Binding-site contacts:
Ligand atom N10 contacts residue GLU293 of chain 1.D at 3.3 Å (salt-bridge).
Ligand atom C16 contacts residue MET290 of chain 1.D at 3.5 Å (hydrophobic).
Ligand atom N15 contacts residue GLY339 of chain 1.D at 2.8 Å (h-bond).
Ligand atom N07 contacts residue GLY339 of chain 1.D at 3.1 Å (h-bond).
Ligand atom N12 contacts residue GLY295 of chain 1.D at 3.0 Å (h-bond).
Ligand atom O27 contacts residue MET341 of chain 1.D at 3.5 Å.
Ligand atom O01 contacts residue GLY339 of chain 1.D at 3.6 Å.
Ligand atom C26 contacts residue ILE288 of chain 1.D at 3.5 Å (hydrophobic).
Ligand atom C11 contacts residue GLU293 of chain 1.D at 3.6 Å.
Ligand atom N12 contacts residue MET290 of chain 1.D at 3.0 Å (h-bond).
Ligand atom O01 contacts residue ASP340 of chain 1.D at 3.5 Å.
Ligand atom C29 contacts residue GLY339 of chain 1.D at 3.2 Å.
Ligand atom C20 contacts residue SER242 of chain 1.D at 3.6 Å.
Ligand atom C05 contacts residue GLN292 of chain 1.D at 3.6 Å.
Ligand atom CL24 contacts residue PHE243 of chain 1.D at 3.4 Å.
Ligand atom C21 contacts residue SER242 of chain 1.D at 3.3 Å.
Ligand atom F22 contacts residue SER242 of chain 1.D at 3.0 Å.
Ligand atom CL24 contacts residue ASN244 of chain 1.D at 3.5 Å.
Ligand atom C08 contacts residue GLY339 of chain 1.D at 3.5 Å.
Ligand atom N12 contacts residue GLU293 of chain 1.D at 3.4 Å (salt-bridge).
Ligand atom C02 contacts residue GLY339 of chain 1.D at 3.4 Å.
Ligand atom C19 contacts residue ASN289 of chain 1.D at 3.5 Å.
Ligand atom N18 contacts residue ASN289 of chain 1.D at 2.7 Å (h-bond).
Ligand atom C30 contacts residue GLY339 of chain 1.D at 3.5 Å.
Ligand atom CL24 contacts residue PHE249 of chain 1.D at 3.7 Å.
Ligand atom O28 contacts residue ASN289 of chain 1.D at 3.3 Å (h-bond).
Ligand atom C26 contacts residue ASN289 of chain 1.D at 3.3 Å.
Ligand atom O28 contacts residue MET290 of chain 1.D at 2.9 Å (h-bond).
Ligand atom F22 contacts residue SER140 of chain 1.D at 3.2 Å.
Ligand atom C14 contacts residue GLY339 of chain 1.D at 3.5 Å.
Ligand atom C11 contacts residue MET290 of chain 1.D at 3.2 Å (hydrophobic).
Ligand atom C36 contacts residue ASP340 of chain 1.D at 3.6 Å.
Ligand atom C19 contacts residue GLU237 of chain 1.D at 3.6 Å.
Ligand atom O27 contacts residue TRP291 of chain 1.D at 3.6 Å.
Ligand atom C32 contacts residue GLY338 of chain 1.D at 3.7 Å.
Ligand atom O27 contacts residue GLY339 of chain 1.D at 3.5 Å (h-bond).
Ligand atom N10 contacts residue MET290 of chain 1.D at 2.7 Å (h-bond).
Ligand atom C17 contacts residue TRP291 of chain 1.D at 3.7 Å (hydrophobic).
Ligand atom N18 contacts residue GLU237 of chain 1.D at 3.5 Å.
Ligand atom O03 contacts residue TRP291 of chain 1.D at 3.4 Å (h-bond).

A small-molecule ligand and the protein it binds are described below.
Small molecule (SMILES): [H]/N=C(/N)NC[C@@H]1[C@@H](NC(=O)C(=O)Nc2ccc(Cl)c(F)c2)c2ccc(CNC)cc2N1C(=O)OCCC

Sequence of chain 1.D:
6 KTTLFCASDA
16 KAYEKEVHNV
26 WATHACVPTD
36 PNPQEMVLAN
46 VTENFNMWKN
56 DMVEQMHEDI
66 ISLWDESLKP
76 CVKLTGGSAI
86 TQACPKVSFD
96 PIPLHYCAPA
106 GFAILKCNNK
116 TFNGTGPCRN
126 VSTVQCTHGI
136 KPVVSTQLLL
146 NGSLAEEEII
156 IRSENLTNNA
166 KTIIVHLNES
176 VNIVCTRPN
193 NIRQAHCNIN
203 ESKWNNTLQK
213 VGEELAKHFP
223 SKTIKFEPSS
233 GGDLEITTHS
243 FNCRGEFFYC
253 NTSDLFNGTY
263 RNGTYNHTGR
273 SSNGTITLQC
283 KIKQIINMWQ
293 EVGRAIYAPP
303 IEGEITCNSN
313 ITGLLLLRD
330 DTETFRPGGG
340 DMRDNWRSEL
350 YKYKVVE